This protein binds this small molecule.
Small molecule (SMILES): CCCCCCCCCCO[C@@H]1O[C@H](CO)[C@@H](O[C@H]2O[C@H](CO)[C@@H](O)[C@H](O)[C@H]2O)[C@H](O)[C@H]1O

Sequence of chain 1.C:
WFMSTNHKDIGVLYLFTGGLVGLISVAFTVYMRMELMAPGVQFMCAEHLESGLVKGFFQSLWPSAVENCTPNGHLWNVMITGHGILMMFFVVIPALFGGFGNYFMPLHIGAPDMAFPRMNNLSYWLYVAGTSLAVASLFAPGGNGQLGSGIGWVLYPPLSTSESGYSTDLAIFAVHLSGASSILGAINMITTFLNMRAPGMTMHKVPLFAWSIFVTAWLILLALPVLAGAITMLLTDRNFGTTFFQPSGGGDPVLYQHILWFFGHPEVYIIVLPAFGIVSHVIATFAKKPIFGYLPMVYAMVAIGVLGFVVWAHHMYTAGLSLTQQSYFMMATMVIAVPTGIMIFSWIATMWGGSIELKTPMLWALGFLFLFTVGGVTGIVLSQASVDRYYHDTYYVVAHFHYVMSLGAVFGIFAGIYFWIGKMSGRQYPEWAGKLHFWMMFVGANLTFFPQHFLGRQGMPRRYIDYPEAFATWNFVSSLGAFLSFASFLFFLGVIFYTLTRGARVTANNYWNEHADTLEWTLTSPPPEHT

Binding-site contacts:
Ligand atom O2 contacts residue TRP435 of chain 1.C at 4.5 Å.
Ligand atom O61 contacts residue TRP435 of chain 1.C at 4.1 Å.
Ligand atom C2 contacts residue TRP435 of chain 1.C at 3.9 Å (hydrophobic).
Ligand atom C9 contacts residue TRP435 of chain 1.C at 4.4 Å (hydrophobic).
Ligand atom O16 contacts residue TRP435 of chain 1.C at 4.4 Å.
Ligand atom C6 contacts residue TRP435 of chain 1.C at 3.9 Å (hydrophobic).
Ligand atom O7 contacts residue TRP435 of chain 1.C at 3.9 Å.
Ligand atom C4 contacts residue TRP435 of chain 1.C at 4.2 Å (hydrophobic).
Ligand atom O49 contacts residue TRP435 of chain 1.C at 3.7 Å.
Ligand atom C1 contacts residue TRP435 of chain 1.C at 4.3 Å (hydrophobic).